Binding-site contacts:
Ligand atom C07 contacts residue HIS60 of chain 1.I at 4.1 Å.
Ligand atom N06 contacts residue HIS60 of chain 1.I at 3.0 Å (h-bond).
Ligand atom N09 contacts residue TYR48 of chain 1.I at 3.5 Å (h-bond).
Ligand atom N06 contacts residue TYR48 of chain 1.I at 4.5 Å.
Ligand atom C10 contacts residue TYR48 of chain 1.I at 4.3 Å (hydrophobic).
Ligand atom C04 contacts residue SER61 of chain 1.I at 4.4 Å.
Ligand atom C05 contacts residue HIS60 of chain 1.I at 3.6 Å.
Ligand atom C13 contacts residue TRP38 of chain 1.I at 3.5 Å (hydrophobic).
Ligand atom C03 contacts residue TYR48 of chain 1.I at 3.5 Å (hydrophobic).
Ligand atom C02 contacts residue HIS65 of chain 1.I at 3.8 Å.
Ligand atom N09 contacts residue TYR62 of chain 1.I at 3.9 Å.
Ligand atom C13 contacts residue HIS65 of chain 1.I at 3.9 Å.
Ligand atom C02 contacts residue TYR48 of chain 1.I at 3.6 Å (hydrophobic).
Ligand atom C11 contacts residue TYR62 of chain 1.I at 4.4 Å (hydrophobic).
Ligand atom O01 contacts residue HIS65 of chain 1.I at 2.7 Å (h-bond).
Ligand atom C05 contacts residue TYR48 of chain 1.I at 3.3 Å (hydrophobic).
Ligand atom C02 contacts residue TRP67 of chain 1.I at 3.6 Å (hydrophobic).
Ligand atom C02 contacts residue SER61 of chain 1.I at 3.8 Å.
Ligand atom C02 contacts residue TRP38 of chain 1.I at 3.9 Å (hydrophobic).
Ligand atom C03 contacts residue SER61 of chain 1.I at 4.0 Å.
Ligand atom C04 contacts residue HIS60 of chain 1.I at 3.3 Å.
Ligand atom O01 contacts residue SER61 of chain 1.I at 2.8 Å (h-bond).
Ligand atom O08 contacts residue TYR48 of chain 1.I at 2.5 Å (h-bond).
Ligand atom C03 contacts residue TRP67 of chain 1.I at 3.7 Å (hydrophobic).
Ligand atom O01 contacts residue TRP67 of chain 1.I at 4.0 Å.
Ligand atom O01 contacts residue TRP38 of chain 1.I at 3.8 Å.
Ligand atom O12 contacts residue TYR62 of chain 1.I at 3.3 Å.
Ligand atom C11 contacts residue TRP38 of chain 1.I at 3.9 Å (hydrophobic).
Ligand atom O01 contacts residue TYR62 of chain 1.I at 3.8 Å.
Ligand atom C04 contacts residue TYR48 of chain 1.I at 3.6 Å (hydrophobic).
Ligand atom C07 contacts residue ILE59 of chain 1.I at 4.2 Å (hydrophobic).
Ligand atom N06 contacts residue ILE59 of chain 1.I at 4.3 Å.
Ligand atom C10 contacts residue TYR62 of chain 1.I at 3.6 Å (hydrophobic).
Ligand atom C03 contacts residue HIS60 of chain 1.I at 3.4 Å.
Ligand atom C13 contacts residue TYR48 of chain 1.I at 3.2 Å (hydrophobic).
Ligand atom C04 contacts residue TYR62 of chain 1.I at 4.0 Å (hydrophobic).

Sequence of chain 1.I:
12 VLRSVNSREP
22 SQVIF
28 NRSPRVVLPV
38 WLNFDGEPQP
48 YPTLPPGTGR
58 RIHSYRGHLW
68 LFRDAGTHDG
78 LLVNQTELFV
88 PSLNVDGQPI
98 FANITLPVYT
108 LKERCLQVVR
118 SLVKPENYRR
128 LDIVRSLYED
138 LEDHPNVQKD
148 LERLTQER

This small molecule binds to this protein.
Small molecule (SMILES): CNC(=O)[C@@H]1C[C@@H](O)CN1C(C)=O